Sequence of chain 1.A:
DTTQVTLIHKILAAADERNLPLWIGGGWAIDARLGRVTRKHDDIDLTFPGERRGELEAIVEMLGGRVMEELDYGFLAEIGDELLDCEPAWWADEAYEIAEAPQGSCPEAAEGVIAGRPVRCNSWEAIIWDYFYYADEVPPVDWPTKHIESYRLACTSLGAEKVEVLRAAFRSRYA

This protein binds this small molecule.
Small molecule (SMILES): Nc1ncnc2c1ncn2[C@@H]1O[C@H](CO[P](=O)(O)C[P](=O)(O)OP(=O)(O)O)[C@@H](O)[C@H]1O

Binding-site contacts:
Ligand atom O2' contacts residue TYR140 of chain 1.A at 3.4 Å (h-bond).
Ligand atom PA contacts residue MN1 of chain 1.B at 3.4 Å.
Ligand atom PB contacts residue MN1 of chain 1.B at 3.3 Å.
Ligand atom O1G contacts residue HIS50 of chain 1.A at 3.5 Å.
Ligand atom O3G contacts residue MN1 of chain 1.B at 3.6 Å.
Ligand atom O2B contacts residue MN1 of chain 1.B at 2.2 Å.
Ligand atom O1G contacts residue ASP51 of chain 1.A at 2.9 Å (salt-bridge).
Ligand atom O3G contacts residue HIS50 of chain 1.A at 2.7 Å (h-bond).
Ligand atom O2G contacts residue ASP52 of chain 1.A at 3.1 Å (salt-bridge).
Ligand atom O3' contacts residue TYR140 of chain 1.A at 3.6 Å.
Ligand atom PG contacts residue ARG48 of chain 1.A at 3.5 Å.
Ligand atom O2' contacts residue ASP139 of chain 1.A at 3.5 Å.
Ligand atom C2 contacts residue 51G1 of chain 1.E at 3.5 Å.
Ligand atom O2A contacts residue ASP52 of chain 1.A at 3.3 Å (salt-bridge).
Ligand atom O2B contacts residue GLY36 of chain 1.A at 2.9 Å (h-bond).
Ligand atom N3 contacts residue 51G1 of chain 1.E at 3.2 Å (h-bond).
Ligand atom O2G contacts residue MN1 of chain 1.B at 2.3 Å.
Ligand atom C6 contacts residue TYR143 of chain 1.A at 3.6 Å (hydrophobic).
Ligand atom O2A contacts residue ASP54 of chain 1.A at 3.2 Å (salt-bridge).
Ligand atom O2A contacts residue MN1 of chain 1.C at 2.3 Å.
Ligand atom C3A contacts residue HIS156 of chain 1.A at 3.6 Å.
Ligand atom O3B contacts residue ARG48 of chain 1.A at 2.8 Å (salt-bridge).
Ligand atom C5 contacts residue TYR143 of chain 1.A at 3.5 Å (hydrophobic).
Ligand atom PA contacts residue MN1 of chain 1.C at 3.5 Å.
Ligand atom O1A contacts residue 51G1 of chain 1.E at 2.7 Å (h-bond).
Ligand atom O3G contacts residue ARG48 of chain 1.A at 3.6 Å (salt-bridge).
Ligand atom O1G contacts residue ARG48 of chain 1.A at 2.7 Å (salt-bridge).
Ligand atom C5 contacts residue 51G1 of chain 1.E at 3.5 Å.
Ligand atom C4 contacts residue TYR143 of chain 1.A at 3.6 Å (hydrophobic).
Ligand atom C4 contacts residue 51G1 of chain 1.E at 3.5 Å.
Ligand atom PA contacts residue 51G1 of chain 1.E at 3.2 Å.
Ligand atom O3G contacts residue GLY36 of chain 1.A at 3.6 Å.
Ligand atom PG contacts residue MN1 of chain 1.B at 3.3 Å.
Ligand atom O2A contacts residue 51G1 of chain 1.E at 3.1 Å (h-bond).
Ligand atom O4' contacts residue 51G1 of chain 1.E at 3.6 Å.
Ligand atom O5' contacts residue 51G1 of chain 1.E at 3.3 Å (h-bond).
Ligand atom O1B contacts residue ARG48 of chain 1.A at 3.6 Å (salt-bridge).
Ligand atom PG contacts residue ASP51 of chain 1.A at 3.6 Å.
Ligand atom O2B contacts residue ASP54 of chain 1.A at 3.0 Å (salt-bridge).
Ligand atom O2A contacts residue MN1 of chain 1.B at 2.2 Å.